Binding-site contacts:
Ligand atom C4A contacts residue NDP1 of chain 1.R at 3.0 Å.
Ligand atom NA2 contacts residue THR134 of chain 1.D at 3.0 Å (h-bond).
Ligand atom NA2 contacts residue ASP32 of chain 1.D at 2.6 Å (salt-bridge).
Ligand atom C8A contacts residue NDP1 of chain 1.R at 3.4 Å.
Ligand atom C4 contacts residue PHE36 of chain 1.D at 3.4 Å (hydrophobic).
Ligand atom N5 contacts residue NDP1 of chain 1.R at 3.3 Å (h-bond).
Ligand atom C14 contacts residue ILE62 of chain 1.D at 3.6 Å (hydrophobic).
Ligand atom C4 contacts residue NDP1 of chain 1.R at 3.4 Å.
Ligand atom N8 contacts residue LEU33 of chain 1.D at 3.7 Å.
Ligand atom N3 contacts residue VAL10 of chain 1.D at 3.4 Å (h-bond).
Ligand atom C9 contacts residue NDP1 of chain 1.R at 3.5 Å.
Ligand atom N5 contacts residue CYS113 of chain 1.D at 3.4 Å (h-bond).
Ligand atom C7 contacts residue LEU25 of chain 1.D at 3.5 Å (hydrophobic).
Ligand atom OE1 contacts residue LYS34 of chain 1.D at 3.5 Å (salt-bridge).
Ligand atom O2 contacts residue SER37 of chain 1.D at 3.1 Å (h-bond).
Ligand atom NA4 contacts residue PHE36 of chain 1.D at 3.2 Å.
Ligand atom N3 contacts residue ALA11 of chain 1.D at 3.7 Å.
Ligand atom CT contacts residue SER37 of chain 1.D at 3.5 Å.
Ligand atom C16 contacts residue PHE36 of chain 1.D at 3.6 Å (hydrophobic).
Ligand atom C2 contacts residue ASP32 of chain 1.D at 3.5 Å.
Ligand atom N1 contacts residue ALA11 of chain 1.D at 3.3 Å.
Ligand atom O1 contacts residue SER37 of chain 1.D at 3.6 Å.
Ligand atom CM contacts residue ILE62 of chain 1.D at 3.6 Å (hydrophobic).
Ligand atom CB contacts residue LEU33 of chain 1.D at 3.8 Å (hydrophobic).
Ligand atom NA4 contacts residue CYS113 of chain 1.D at 2.9 Å (h-bond).
Ligand atom O1 contacts residue ARG70 of chain 1.D at 2.6 Å (salt-bridge).
Ligand atom OE2 contacts residue LYS34 of chain 1.D at 3.3 Å (salt-bridge).
Ligand atom NA4 contacts residue VAL9 of chain 1.D at 2.6 Å (h-bond).
Ligand atom CM contacts residue SER61 of chain 1.D at 3.5 Å.
Ligand atom C13 contacts residue ILE62 of chain 1.D at 3.7 Å (hydrophobic).
Ligand atom N1 contacts residue ASP32 of chain 1.D at 3.0 Å (salt-bridge).
Ligand atom C6 contacts residue NDP1 of chain 1.R at 3.5 Å.
Ligand atom NA4 contacts residue VAL10 of chain 1.D at 3.8 Å.
Ligand atom N8 contacts residue LEU25 of chain 1.D at 3.7 Å.
Ligand atom C4 contacts residue VAL9 of chain 1.D at 3.5 Å (hydrophobic).
Ligand atom O2 contacts residue ARG70 of chain 1.D at 2.8 Å (salt-bridge).
Ligand atom NA2 contacts residue ALA11 of chain 1.D at 3.3 Å.
Ligand atom N3 contacts residue VAL9 of chain 1.D at 3.3 Å.
Ligand atom C2 contacts residue ALA11 of chain 1.D at 3.5 Å (hydrophobic).
Ligand atom CT contacts residue ARG70 of chain 1.D at 3.2 Å.

This small molecule binds to this protein.
Small molecule (SMILES): CN(Cc1cnc2nc(N)nc(N)c2n1)c1ccc(C(=O)N[C@@H](CCC(=O)O)C(=O)O)cc1

Sequence of chain 1.D:
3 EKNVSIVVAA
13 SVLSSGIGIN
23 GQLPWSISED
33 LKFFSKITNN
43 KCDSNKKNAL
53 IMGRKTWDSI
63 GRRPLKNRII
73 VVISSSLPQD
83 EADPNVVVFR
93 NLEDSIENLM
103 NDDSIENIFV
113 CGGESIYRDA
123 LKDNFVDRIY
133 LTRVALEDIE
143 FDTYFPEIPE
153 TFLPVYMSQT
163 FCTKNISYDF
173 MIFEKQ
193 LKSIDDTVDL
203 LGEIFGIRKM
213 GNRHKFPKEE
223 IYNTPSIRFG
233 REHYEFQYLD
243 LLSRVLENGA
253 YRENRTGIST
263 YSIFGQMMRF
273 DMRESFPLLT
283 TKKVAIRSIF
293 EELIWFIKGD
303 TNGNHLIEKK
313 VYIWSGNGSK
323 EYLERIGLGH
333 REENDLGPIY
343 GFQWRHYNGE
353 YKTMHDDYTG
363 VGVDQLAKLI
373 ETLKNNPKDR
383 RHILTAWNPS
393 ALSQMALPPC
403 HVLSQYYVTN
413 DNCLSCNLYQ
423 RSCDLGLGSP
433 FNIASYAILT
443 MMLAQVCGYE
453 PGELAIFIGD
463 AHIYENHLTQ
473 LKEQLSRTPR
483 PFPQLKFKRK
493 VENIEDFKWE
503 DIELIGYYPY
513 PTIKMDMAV